The protein below binds the small molecule below.
Small molecule (SMILES): O=c1[nH]cnc2c1ncn2[C@@H]1O[C@H](COP(=O)(O)O)[C@@H](O)[C@H]1O

Sequence of chain 1.F:
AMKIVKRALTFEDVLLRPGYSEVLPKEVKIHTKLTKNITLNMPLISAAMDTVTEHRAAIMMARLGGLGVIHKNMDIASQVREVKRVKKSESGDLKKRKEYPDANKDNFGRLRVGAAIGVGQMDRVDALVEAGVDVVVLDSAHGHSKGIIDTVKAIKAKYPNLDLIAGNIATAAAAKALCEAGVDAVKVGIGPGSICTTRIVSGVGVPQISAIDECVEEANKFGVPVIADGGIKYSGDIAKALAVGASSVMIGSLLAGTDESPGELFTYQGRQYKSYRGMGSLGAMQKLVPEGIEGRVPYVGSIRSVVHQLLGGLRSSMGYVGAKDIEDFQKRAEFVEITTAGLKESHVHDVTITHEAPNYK

Binding-site contacts:
Ligand atom O6 contacts residue GLY333 of chain 1.F at 3.6 Å.
Ligand atom N1 contacts residue 8L11 of chain 1.CA at 3.4 Å (h-bond).
Ligand atom P contacts residue SER220 of chain 1.F at 3.7 Å.
Ligand atom O1P contacts residue SER279 of chain 1.F at 3.2 Å (h-bond).
Ligand atom C3' contacts residue ASP255 of chain 1.F at 3.3 Å.
Ligand atom O6 contacts residue GLY304 of chain 1.F at 3.2 Å.
Ligand atom O5' contacts residue GLY219 of chain 1.F at 3.6 Å.
Ligand atom O3P contacts residue GLY219 of chain 1.F at 3.5 Å.
Ligand atom C4 contacts residue ILE221 of chain 1.F at 3.6 Å (hydrophobic).
Ligand atom O2' contacts residue ASN194 of chain 1.F at 3.5 Å (h-bond).
Ligand atom O3P contacts residue SER220 of chain 1.F at 2.9 Å (h-bond).
Ligand atom O1P contacts residue TYR302 of chain 1.F at 2.5 Å (h-bond).
Ligand atom C5 contacts residue ILE221 of chain 1.F at 3.3 Å (hydrophobic).
Ligand atom C6 contacts residue GLU332 of chain 1.F at 3.8 Å.
Ligand atom O2' contacts residue ASP255 of chain 1.F at 2.3 Å (salt-bridge).
Ligand atom O6 contacts residue GLY306 of chain 1.F at 2.8 Å (h-bond).
Ligand atom O3' contacts residue MET276 of chain 1.F at 3.5 Å (h-bond).
Ligand atom C4' contacts residue ASP255 of chain 1.F at 3.4 Å.
Ligand atom C2 contacts residue GLU332 of chain 1.F at 3.5 Å.
Ligand atom P contacts residue TYR302 of chain 1.F at 3.6 Å.
Ligand atom N7 contacts residue ILE221 of chain 1.F at 3.4 Å.
Ligand atom C8 contacts residue ILE221 of chain 1.F at 3.7 Å (hydrophobic).
Ligand atom O1P contacts residue SER220 of chain 1.F at 2.5 Å (h-bond).
Ligand atom C2 contacts residue CYS222 of chain 1.F at 3.3 Å (hydrophobic).
Ligand atom O3' contacts residue ASP255 of chain 1.F at 2.5 Å (salt-bridge).
Ligand atom N7 contacts residue MET305 of chain 1.F at 3.1 Å (h-bond).
Ligand atom C2' contacts residue ASP255 of chain 1.F at 3.5 Å.
Ligand atom C6 contacts residue GLY306 of chain 1.F at 3.7 Å.
Ligand atom N3 contacts residue CYS222 of chain 1.F at 3.7 Å.
Ligand atom O3' contacts residue ALA70 of chain 1.F at 3.5 Å.
Ligand atom O2P contacts residue GLY278 of chain 1.F at 2.8 Å (h-bond).
Ligand atom O6 contacts residue GLU332 of chain 1.F at 3.8 Å.
Ligand atom N7 contacts residue GLY304 of chain 1.F at 3.6 Å.
Ligand atom C8 contacts residue MET72 of chain 1.F at 3.7 Å (hydrophobic).
Ligand atom C2 contacts residue 8L11 of chain 1.CA at 3.2 Å.
Ligand atom N1 contacts residue GLU332 of chain 1.F at 2.8 Å (salt-bridge).
Ligand atom O2P contacts residue SER279 of chain 1.F at 3.4 Å (h-bond).
Ligand atom O3P contacts residue GLY257 of chain 1.F at 3.0 Å (h-bond).
Ligand atom C5' contacts residue TYR302 of chain 1.F at 3.8 Å (hydrophobic).
Ligand atom O6 contacts residue MET305 of chain 1.F at 3.3 Å (h-bond).